This small molecule binds to this protein.
Small molecule (SMILES): CC(=O)N[C@@H]1[C@@H](O)[C@H](O)[C@@H](CO)O[C@H]1O

Sequence of chain 1.F:
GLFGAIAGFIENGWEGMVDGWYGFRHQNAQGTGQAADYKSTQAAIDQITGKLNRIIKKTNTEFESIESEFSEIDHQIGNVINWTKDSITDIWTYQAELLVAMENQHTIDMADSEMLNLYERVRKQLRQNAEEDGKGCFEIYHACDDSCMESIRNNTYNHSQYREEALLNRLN

Sequence of chain 1.E:
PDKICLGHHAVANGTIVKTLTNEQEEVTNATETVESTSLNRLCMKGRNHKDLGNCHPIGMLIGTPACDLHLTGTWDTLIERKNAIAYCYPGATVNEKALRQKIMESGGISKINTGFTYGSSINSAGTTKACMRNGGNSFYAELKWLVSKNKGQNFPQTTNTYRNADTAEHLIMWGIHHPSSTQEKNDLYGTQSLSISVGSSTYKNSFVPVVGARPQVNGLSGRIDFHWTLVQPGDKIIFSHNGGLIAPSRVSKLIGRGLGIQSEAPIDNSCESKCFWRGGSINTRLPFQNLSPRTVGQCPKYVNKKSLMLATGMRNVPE

Binding-site contacts:
Ligand atom O5 contacts residue ASN29 of chain 1.E at 2.3 Å (h-bond).
Ligand atom C1 contacts residue ASN29 of chain 1.E at 1.4 Å.
Ligand atom C1 contacts residue THR312 of chain 1.E at 3.8 Å.
Ligand atom O6 contacts residue LEU52 of chain 1.F at 3.6 Å.
Ligand atom C3 contacts residue ASN29 of chain 1.E at 3.8 Å.
Ligand atom O7 contacts residue ASN29 of chain 1.E at 3.9 Å.
Ligand atom O5 contacts residue THR312 of chain 1.E at 3.4 Å (h-bond).
Ligand atom O6 contacts residue THR312 of chain 1.E at 4.0 Å.
Ligand atom C5 contacts residue ASN29 of chain 1.E at 3.6 Å.
Ligand atom C6 contacts residue THR31 of chain 1.E at 4.1 Å.
Ligand atom C2 contacts residue ASN29 of chain 1.E at 2.5 Å.
Ligand atom N2 contacts residue ASN29 of chain 1.E at 2.9 Å (h-bond).
Ligand atom C6 contacts residue THR312 of chain 1.E at 4.3 Å.
Ligand atom C7 contacts residue ASN29 of chain 1.E at 3.6 Å.
Ligand atom C4 contacts residue ASN29 of chain 1.E at 4.2 Å.